The protein below binds the small molecule below.
Small molecule (SMILES): NCC(=O)O

Sequence of chain 34.A:
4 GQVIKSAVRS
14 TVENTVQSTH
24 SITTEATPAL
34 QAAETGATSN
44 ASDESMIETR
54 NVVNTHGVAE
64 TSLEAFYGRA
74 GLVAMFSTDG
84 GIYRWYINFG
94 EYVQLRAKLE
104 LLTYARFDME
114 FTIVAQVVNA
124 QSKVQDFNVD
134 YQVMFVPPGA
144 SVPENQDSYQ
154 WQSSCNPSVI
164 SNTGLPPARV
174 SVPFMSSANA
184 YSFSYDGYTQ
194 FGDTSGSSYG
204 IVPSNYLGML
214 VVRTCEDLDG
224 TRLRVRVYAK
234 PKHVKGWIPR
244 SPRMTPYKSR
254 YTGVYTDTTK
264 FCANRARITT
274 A

Binding-site contacts:
Ligand atom C contacts residue PHE264 of chain 34.A at 3.8 Å (hydrophobic).
Ligand atom CA contacts residue CYS1 of chain 34.E at 2.4 Å (hydrophobic).
Ligand atom C contacts residue GLN95 of chain 34.C at 3.1 Å.
Ligand atom CA contacts residue GLN95 of chain 34.C at 4.2 Å.
Ligand atom C contacts residue MET247 of chain 34.A at 3.9 Å (hydrophobic).
Ligand atom O contacts residue SER96 of chain 34.C at 3.6 Å.
Ligand atom CA contacts residue CYS265 of chain 34.A at 4.4 Å (hydrophobic).
Ligand atom N contacts residue MET247 of chain 34.A at 3.8 Å.
Ligand atom N contacts residue CYS1 of chain 34.E at 1.3 Å.
Ligand atom CA contacts residue PHE264 of chain 34.A at 3.1 Å (hydrophobic).
Ligand atom O contacts residue CYS1 of chain 34.E at 3.7 Å.
Ligand atom N contacts residue PHE264 of chain 34.A at 3.5 Å (h-bond).
Ligand atom OXT contacts residue PHE264 of chain 34.A at 4.2 Å.
Ligand atom OXT contacts residue ASP235 of chain 34.C at 2.9 Å (salt-bridge).
Ligand atom OXT contacts residue GLN95 of chain 34.C at 2.7 Å (h-bond).
Ligand atom O contacts residue MET247 of chain 34.A at 3.4 Å (h-bond).
Ligand atom OXT contacts residue CYS1 of chain 34.E at 2.7 Å (h-bond).
Ligand atom CA contacts residue MET247 of chain 34.A at 4.1 Å (hydrophobic).
Ligand atom O contacts residue GLN95 of chain 34.C at 3.3 Å (h-bond).
Ligand atom C contacts residue ASP235 of chain 34.C at 4.0 Å.
Ligand atom O contacts residue PHE264 of chain 34.A at 3.9 Å.
Ligand atom C contacts residue CYS1 of chain 34.E at 2.8 Å (hydrophobic).
Ligand atom O contacts residue ASP235 of chain 34.C at 4.5 Å.

Sequence of chain 34.C:
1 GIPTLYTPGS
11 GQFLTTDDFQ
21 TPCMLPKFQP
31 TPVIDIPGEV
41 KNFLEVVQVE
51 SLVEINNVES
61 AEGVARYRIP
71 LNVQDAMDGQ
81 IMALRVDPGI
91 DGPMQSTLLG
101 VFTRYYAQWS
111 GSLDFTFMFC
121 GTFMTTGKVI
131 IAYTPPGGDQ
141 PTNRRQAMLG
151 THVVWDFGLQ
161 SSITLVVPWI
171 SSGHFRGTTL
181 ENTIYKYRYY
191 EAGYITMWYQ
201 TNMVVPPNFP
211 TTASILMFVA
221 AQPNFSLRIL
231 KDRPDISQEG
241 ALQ